Binding-site contacts:
Ligand atom C1 contacts residue ASN30 of chain 1.C at 1.4 Å.
Ligand atom C8 contacts residue ASN30 of chain 1.C at 4.3 Å.
Ligand atom C7 contacts residue ASN30 of chain 1.C at 4.3 Å.
Ligand atom C5 contacts residue ASN30 of chain 1.C at 3.6 Å.
Ligand atom C3 contacts residue ASN30 of chain 1.C at 3.5 Å.
Ligand atom O5 contacts residue ASN30 of chain 1.C at 2.4 Å (h-bond).
Ligand atom C4 contacts residue ASN30 of chain 1.C at 4.2 Å.
Ligand atom C2 contacts residue ASN30 of chain 1.C at 2.4 Å.
Ligand atom O3 contacts residue ASN30 of chain 1.C at 3.4 Å (h-bond).
Ligand atom N2 contacts residue ASN30 of chain 1.C at 3.5 Å (h-bond).

Sequence of chain 1.C:
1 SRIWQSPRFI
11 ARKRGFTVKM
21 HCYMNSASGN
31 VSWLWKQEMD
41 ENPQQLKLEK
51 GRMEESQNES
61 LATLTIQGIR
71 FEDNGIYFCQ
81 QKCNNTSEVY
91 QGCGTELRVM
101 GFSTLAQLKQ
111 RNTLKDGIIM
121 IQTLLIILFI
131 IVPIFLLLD

The protein below binds the small molecule below.
Small molecule (SMILES): CC(=O)N[C@@H]1[C@@H](O)[C@H](O)[C@@H](CO)O[C@H]1O